Sequence of chain 1.B:
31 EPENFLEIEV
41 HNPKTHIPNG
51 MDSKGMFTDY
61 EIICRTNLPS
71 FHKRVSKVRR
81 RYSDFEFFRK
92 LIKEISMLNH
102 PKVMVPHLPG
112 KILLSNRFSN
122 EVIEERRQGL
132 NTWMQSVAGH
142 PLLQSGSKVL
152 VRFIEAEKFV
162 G

Binding-site contacts:
Ligand atom O2 contacts residue GLU86 of chain 1.B at 2.9 Å (salt-bridge).
Ligand atom C1 contacts residue LYS112 of chain 1.B at 4.0 Å.
Ligand atom O32 contacts residue ARG81 of chain 1.B at 2.9 Å (salt-bridge).
Ligand atom O6 contacts residue ILE113 of chain 1.B at 3.1 Å (h-bond).
Ligand atom O5 contacts residue ARG127 of chain 1.B at 3.1 Å (salt-bridge).
Ligand atom C2 contacts residue GLU86 of chain 1.B at 4.1 Å.
Ligand atom C5 contacts residue ILE113 of chain 1.B at 3.7 Å (hydrophobic).
Ligand atom O5 contacts residue ILE113 of chain 1.B at 2.9 Å (h-bond).
Ligand atom C4 contacts residue ARG118 of chain 1.B at 4.2 Å.
Ligand atom C5 contacts residue ARG127 of chain 1.B at 4.1 Å.
Ligand atom O31 contacts residue ARG118 of chain 1.B at 3.5 Å (salt-bridge).
Ligand atom O4 contacts residue TYR82 of chain 1.B at 4.2 Å.
Ligand atom O6 contacts residue LYS112 of chain 1.B at 3.4 Å.
Ligand atom O4 contacts residue ARG127 of chain 1.B at 2.8 Å (salt-bridge).
Ligand atom O33 contacts residue ARG81 of chain 1.B at 2.8 Å.
Ligand atom P3 contacts residue ARG118 of chain 1.B at 3.9 Å.
Ligand atom O31 contacts residue ARG127 of chain 1.B at 4.3 Å.
Ligand atom O3 contacts residue SER83 of chain 1.B at 3.6 Å.
Ligand atom C5 contacts residue ARG118 of chain 1.B at 3.9 Å.
Ligand atom O5 contacts residue LYS112 of chain 1.B at 3.9 Å.
Ligand atom C6 contacts residue ILE113 of chain 1.B at 4.0 Å (hydrophobic).
Ligand atom O11 contacts residue LYS112 of chain 1.B at 2.9 Å (salt-bridge).
Ligand atom C2 contacts residue LYS112 of chain 1.B at 4.3 Å.
Ligand atom O1 contacts residue LYS112 of chain 1.B at 2.9 Å (salt-bridge).
Ligand atom O32 contacts residue ARG118 of chain 1.B at 3.1 Å (salt-bridge).
Ligand atom O2 contacts residue LYS112 of chain 1.B at 3.5 Å (salt-bridge).
Ligand atom O3 contacts residue TYR82 of chain 1.B at 4.0 Å.
Ligand atom O2 contacts residue TYR82 of chain 1.B at 3.4 Å.
Ligand atom P3 contacts residue ARG81 of chain 1.B at 3.7 Å.
Ligand atom C6 contacts residue LYS112 of chain 1.B at 3.7 Å.
Ligand atom P1 contacts residue LYS112 of chain 1.B at 3.5 Å.
Ligand atom O4 contacts residue ARG118 of chain 1.B at 3.8 Å.
Ligand atom O2 contacts residue SER83 of chain 1.B at 4.3 Å.
Ligand atom O31 contacts residue TYR82 of chain 1.B at 4.2 Å.
Ligand atom O33 contacts residue TYR82 of chain 1.B at 3.5 Å (h-bond).
Ligand atom C4 contacts residue TYR82 of chain 1.B at 4.0 Å (hydrophobic).
Ligand atom P3 contacts residue SER83 of chain 1.B at 4.0 Å.
Ligand atom C4 contacts residue ARG127 of chain 1.B at 3.5 Å.
Ligand atom O33 contacts residue SER83 of chain 1.B at 3.0 Å (h-bond).
Ligand atom C3 contacts residue ARG118 of chain 1.B at 3.9 Å.

The small molecule below binds the protein below.
Small molecule (SMILES): CCCC(=O)OC[C@@H](CO[P](=O)(O)O[C@@H]1[C@H](O)[C@H](OP(=O)(O)O)[C@@H](O)[C@H](O)[C@H]1O)OC(=O)CCC